A protein and the small-molecule ligand that binds it are described below.
Small molecule (SMILES): OC[C@H]1O[C@](O)(CO)[C@@H](O)[C@@H]1O

Sequence of chain 1.E:
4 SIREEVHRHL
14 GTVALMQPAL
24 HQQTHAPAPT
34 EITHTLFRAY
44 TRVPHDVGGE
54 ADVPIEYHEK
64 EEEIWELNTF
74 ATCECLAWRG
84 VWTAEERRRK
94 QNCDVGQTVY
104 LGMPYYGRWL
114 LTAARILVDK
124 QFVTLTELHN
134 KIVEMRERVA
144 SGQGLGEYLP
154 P

Binding-site contacts:
Ligand atom O5 contacts residue HIS10 of chain 1.E at 3.4 Å (h-bond).
Ligand atom C5 contacts residue HIS10 of chain 1.E at 3.4 Å.
Ligand atom O5 contacts residue GLY14 of chain 1.E at 4.0 Å.
Ligand atom C6 contacts residue ARG157 of chain 1.C at 3.0 Å.
Ligand atom O4 contacts residue HIS10 of chain 1.E at 3.9 Å.
Ligand atom C6 contacts residue LEU13 of chain 1.E at 3.6 Å (hydrophobic).
Ligand atom O6 contacts residue LEU13 of chain 1.E at 3.4 Å.
Ligand atom O4 contacts residue ARG157 of chain 1.C at 3.6 Å (salt-bridge).
Ligand atom C4 contacts residue HIS10 of chain 1.E at 4.4 Å.
Ligand atom C1 contacts residue GLY14 of chain 1.E at 4.5 Å.
Ligand atom O6 contacts residue ARG157 of chain 1.C at 2.6 Å (salt-bridge).
Ligand atom C6 contacts residue HIS10 of chain 1.E at 3.8 Å.
Ligand atom C4 contacts residue ARG157 of chain 1.C at 3.5 Å.
Ligand atom O6 contacts residue HIS10 of chain 1.E at 2.7 Å (h-bond).
Ligand atom C5 contacts residue ARG157 of chain 1.C at 4.1 Å.

Sequence of chain 1.C:
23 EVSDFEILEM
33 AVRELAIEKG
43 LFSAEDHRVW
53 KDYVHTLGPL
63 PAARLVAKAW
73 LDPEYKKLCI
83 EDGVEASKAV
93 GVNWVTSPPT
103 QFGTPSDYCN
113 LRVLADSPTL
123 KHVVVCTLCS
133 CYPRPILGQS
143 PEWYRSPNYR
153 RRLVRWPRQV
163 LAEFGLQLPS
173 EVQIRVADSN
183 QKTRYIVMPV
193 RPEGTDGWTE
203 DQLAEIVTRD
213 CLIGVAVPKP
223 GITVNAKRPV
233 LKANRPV